Sequence of chain 2.E:
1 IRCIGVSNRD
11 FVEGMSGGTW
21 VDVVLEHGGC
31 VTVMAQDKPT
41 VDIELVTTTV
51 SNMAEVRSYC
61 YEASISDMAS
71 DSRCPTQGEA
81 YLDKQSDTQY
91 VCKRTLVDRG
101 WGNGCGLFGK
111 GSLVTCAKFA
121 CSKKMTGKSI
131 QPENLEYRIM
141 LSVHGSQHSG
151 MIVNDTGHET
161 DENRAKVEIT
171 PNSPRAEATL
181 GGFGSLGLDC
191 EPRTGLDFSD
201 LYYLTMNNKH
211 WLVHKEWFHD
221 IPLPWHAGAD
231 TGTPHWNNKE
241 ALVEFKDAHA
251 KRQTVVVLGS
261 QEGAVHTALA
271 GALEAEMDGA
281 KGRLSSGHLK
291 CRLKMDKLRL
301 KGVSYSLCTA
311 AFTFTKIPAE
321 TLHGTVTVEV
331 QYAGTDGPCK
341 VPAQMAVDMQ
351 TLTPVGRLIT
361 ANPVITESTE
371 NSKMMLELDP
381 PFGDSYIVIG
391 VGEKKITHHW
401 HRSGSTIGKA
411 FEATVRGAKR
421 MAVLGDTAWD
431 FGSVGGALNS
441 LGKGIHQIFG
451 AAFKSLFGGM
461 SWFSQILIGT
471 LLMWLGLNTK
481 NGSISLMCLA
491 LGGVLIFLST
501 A

This protein binds this small molecule.
Small molecule (SMILES): CC(=O)N[C@H]1[C@H](O[C@H]2[C@H](O)[C@@H](NC(C)=O)CO[C@@H]2CO)O[C@H](CO)[C@@H](O)[C@@H]1O

Binding-site contacts:
Ligand atom C7 contacts residue GLY150 of chain 2.E at 3.9 Å.
Ligand atom O3 contacts residue ASN154 of chain 2.E at 4.1 Å.
Ligand atom O7 contacts residue ASN154 of chain 2.E at 3.2 Å (h-bond).
Ligand atom N2 contacts residue ASN154 of chain 2.E at 1.4 Å (h-bond).
Ligand atom C5 contacts residue THR156 of chain 2.E at 3.8 Å.
Ligand atom C7 contacts residue ASN154 of chain 2.E at 2.0 Å.
Ligand atom C8 contacts residue VAL153 of chain 2.E at 4.3 Å (hydrophobic).
Ligand atom O6 contacts residue THR156 of chain 2.E at 3.5 Å (h-bond).
Ligand atom C2 contacts residue ASN154 of chain 2.E at 2.6 Å.
Ligand atom O5 contacts residue THR156 of chain 2.E at 3.2 Å (h-bond).
Ligand atom C8 contacts residue GLY150 of chain 2.E at 3.5 Å.
Ligand atom C1 contacts residue ASN154 of chain 2.E at 2.9 Å.
Ligand atom O7 contacts residue GLY150 of chain 2.E at 3.7 Å.
Ligand atom C6 contacts residue THR156 of chain 2.E at 4.4 Å.
Ligand atom O7 contacts residue MET151 of chain 2.E at 3.6 Å.
Ligand atom O5 contacts residue ASN154 of chain 2.E at 4.2 Å.
Ligand atom C8 contacts residue ASN154 of chain 2.E at 2.4 Å.
Ligand atom C3 contacts residue ASN154 of chain 2.E at 3.6 Å.
Ligand atom C1 contacts residue THR156 of chain 2.E at 3.4 Å.
Ligand atom C7 contacts residue MET151 of chain 2.E at 4.3 Å (hydrophobic).